Sequence of chain 3.B:
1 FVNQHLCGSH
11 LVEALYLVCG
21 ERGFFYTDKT

Binding-site contacts:
Ligand atom C5 contacts residue ASP28 of chain 3.B at 3.5 Å.
Ligand atom O1 contacts residue GLU21 of chain 3.D at 2.7 Å (salt-bridge).
Ligand atom C3 contacts residue TYR26 of chain 3.B at 4.1 Å (hydrophobic).
Ligand atom C7 contacts residue VAL3 of chain 3.A at 4.0 Å (hydrophobic).
Ligand atom C4 contacts residue THR27 of chain 3.B at 3.7 Å.
Ligand atom C3 contacts residue THR27 of chain 3.B at 3.2 Å.
Ligand atom C6 contacts residue GLU21 of chain 3.D at 3.5 Å.
Ligand atom C4 contacts residue ASP28 of chain 3.B at 4.1 Å.
Ligand atom C1 contacts residue THR27 of chain 3.B at 3.9 Å.
Ligand atom C7 contacts residue THR27 of chain 3.B at 3.5 Å.
Ligand atom O1 contacts residue ARG22 of chain 3.D at 3.9 Å.
Ligand atom C7 contacts residue TYR26 of chain 3.B at 3.6 Å (hydrophobic).
Ligand atom C2 contacts residue TYR26 of chain 3.B at 3.6 Å (hydrophobic).
Ligand atom C5 contacts residue THR27 of chain 3.B at 4.3 Å.
Ligand atom C3 contacts residue ASP28 of chain 3.B at 4.3 Å.
Ligand atom C6 contacts residue THR27 of chain 3.B at 4.4 Å.
Ligand atom C2 contacts residue ASP28 of chain 3.B at 4.3 Å.
Ligand atom O1 contacts residue THR27 of chain 3.B at 4.1 Å.
Ligand atom O1 contacts residue GLY20 of chain 3.D at 3.5 Å (h-bond).
Ligand atom C7 contacts residue ILE2 of chain 3.A at 3.6 Å (hydrophobic).
Ligand atom O1 contacts residue GLY23 of chain 3.D at 3.3 Å (h-bond).
Ligand atom C6 contacts residue ASP28 of chain 3.B at 3.3 Å.
Ligand atom O1 contacts residue TYR26 of chain 3.B at 4.3 Å.
Ligand atom C4 contacts residue VAL3 of chain 3.A at 4.5 Å (hydrophobic).
Ligand atom C5 contacts residue THR30 of chain 3.B at 4.4 Å.
Ligand atom C2 contacts residue THR27 of chain 3.B at 3.5 Å.
Ligand atom C1 contacts residue ASP28 of chain 3.B at 4.0 Å.
Ligand atom C1 contacts residue GLU21 of chain 3.D at 3.5 Å.

Sequence of chain 3.A:
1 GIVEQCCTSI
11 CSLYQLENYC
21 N

A small-molecule ligand and the protein it binds are described below.
Small molecule (SMILES): Cc1cccc(O)c1

Sequence of chain 3.D:
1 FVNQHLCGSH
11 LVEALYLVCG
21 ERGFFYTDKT